Sequence of chain 28.Q:
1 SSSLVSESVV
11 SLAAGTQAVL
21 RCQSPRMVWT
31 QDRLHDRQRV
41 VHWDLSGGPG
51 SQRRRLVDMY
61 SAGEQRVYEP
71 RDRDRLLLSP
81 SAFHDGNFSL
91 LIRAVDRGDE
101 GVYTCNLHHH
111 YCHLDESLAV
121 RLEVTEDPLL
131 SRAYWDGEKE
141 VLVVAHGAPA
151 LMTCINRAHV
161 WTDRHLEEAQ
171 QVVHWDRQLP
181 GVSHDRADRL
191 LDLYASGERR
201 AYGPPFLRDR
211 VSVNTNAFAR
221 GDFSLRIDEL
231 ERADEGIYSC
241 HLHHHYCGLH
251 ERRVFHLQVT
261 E

A small-molecule ligand and the protein it binds are described below.
Small molecule (SMILES): CC(=O)N[C@@H]1[C@@H](O)[C@H](O)[C@@H](CO)O[C@H]1O

Binding-site contacts:
Ligand atom C3 contacts residue ASN87 of chain 28.Q at 3.7 Å.
Ligand atom N2 contacts residue ASN87 of chain 28.Q at 2.9 Å (h-bond).
Ligand atom C2 contacts residue ASN87 of chain 28.Q at 2.4 Å.
Ligand atom O5 contacts residue SER89 of chain 28.Q at 4.1 Å.
Ligand atom C1 contacts residue SER89 of chain 28.Q at 4.5 Å.
Ligand atom C5 contacts residue SER89 of chain 28.Q at 4.3 Å.
Ligand atom O5 contacts residue ASN87 of chain 28.Q at 2.3 Å (h-bond).
Ligand atom C5 contacts residue ASN87 of chain 28.Q at 3.7 Å.
Ligand atom O7 contacts residue ASP85 of chain 28.Q at 4.3 Å.
Ligand atom O7 contacts residue ASN87 of chain 28.Q at 3.9 Å.
Ligand atom C7 contacts residue ASN87 of chain 28.Q at 3.6 Å.
Ligand atom C1 contacts residue ASN87 of chain 28.Q at 1.4 Å.
Ligand atom C4 contacts residue ASN87 of chain 28.Q at 4.2 Å.
Ligand atom O5 contacts residue SER79 of chain 28.Q at 4.4 Å.
Ligand atom C4 contacts residue LEU151 of chain 28.Q at 4.4 Å (hydrophobic).
Ligand atom C6 contacts residue LEU151 of chain 28.Q at 3.8 Å (hydrophobic).
Ligand atom C5 contacts residue LEU151 of chain 28.Q at 4.1 Å (hydrophobic).
Ligand atom O6 contacts residue LEU151 of chain 28.Q at 3.4 Å.
Ligand atom O4 contacts residue LEU151 of chain 28.Q at 3.7 Å.